The small molecule below binds the protein below.
Small molecule (SMILES): OCCCO

Binding-site contacts:
Ligand atom C1 contacts residue ASP78 of chain 1.B at 3.7 Å.
Ligand atom O1 contacts residue LYS82 of chain 1.B at 3.6 Å.
Ligand atom C3 contacts residue VAL81 of chain 1.B at 3.6 Å (hydrophobic).
Ligand atom O3 contacts residue ASN77 of chain 1.B at 4.3 Å.
Ligand atom O3 contacts residue VAL81 of chain 1.B at 4.5 Å.
Ligand atom C2 contacts residue ASP78 of chain 1.B at 3.9 Å.
Ligand atom O1 contacts residue ASP78 of chain 1.B at 2.8 Å (salt-bridge).
Ligand atom O1 contacts residue VAL81 of chain 1.B at 4.0 Å.
Ligand atom C2 contacts residue VAL81 of chain 1.B at 4.3 Å (hydrophobic).
Ligand atom O3 contacts residue ASP78 of chain 1.B at 3.1 Å (salt-bridge).
Ligand atom C3 contacts residue ASP78 of chain 1.B at 3.5 Å.

Sequence of chain 1.B:
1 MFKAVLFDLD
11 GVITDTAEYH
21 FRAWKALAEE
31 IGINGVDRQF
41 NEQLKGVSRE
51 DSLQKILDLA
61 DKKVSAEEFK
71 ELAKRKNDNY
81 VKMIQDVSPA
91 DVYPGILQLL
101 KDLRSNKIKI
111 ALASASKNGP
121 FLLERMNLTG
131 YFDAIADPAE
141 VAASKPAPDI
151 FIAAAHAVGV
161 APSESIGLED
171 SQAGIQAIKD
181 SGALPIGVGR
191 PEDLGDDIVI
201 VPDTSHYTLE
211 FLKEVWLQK